Sequence of chain 2.A:
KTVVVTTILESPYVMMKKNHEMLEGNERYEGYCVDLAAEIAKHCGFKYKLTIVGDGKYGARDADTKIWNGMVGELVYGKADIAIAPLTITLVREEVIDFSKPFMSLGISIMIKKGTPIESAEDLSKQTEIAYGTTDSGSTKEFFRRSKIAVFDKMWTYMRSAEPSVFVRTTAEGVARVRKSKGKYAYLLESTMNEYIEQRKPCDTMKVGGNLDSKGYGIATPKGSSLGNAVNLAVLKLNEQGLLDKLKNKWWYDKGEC

Binding-site contacts:
Ligand atom O contacts residue LEU90 of chain 2.A at 3.8 Å.
Ligand atom CD1 contacts residue TYR61 of chain 2.A at 3.4 Å (hydrophobic).
Ligand atom OD2 contacts residue THR143 of chain 2.A at 3.0 Å (h-bond).
Ligand atom OD1 contacts residue THR143 of chain 2.A at 2.5 Å (h-bond).
Ligand atom N contacts residue PRO89 of chain 2.A at 3.0 Å (h-bond).
Ligand atom N contacts residue THR91 of chain 2.A at 3.2 Å (h-bond).
Ligand atom O contacts residue THR91 of chain 2.A at 3.0 Å (h-bond).
Ligand atom CD1 contacts residue MET196 of chain 2.A at 3.9 Å (hydrophobic).
Ligand atom CB1 contacts residue GLU193 of chain 2.A at 3.7 Å.
Ligand atom CB contacts residue GLU193 of chain 2.A at 4.2 Å.
Ligand atom O contacts residue ARG96 of chain 2.A at 2.8 Å (salt-bridge).
Ligand atom CG contacts residue TYR61 of chain 2.A at 3.9 Å (hydrophobic).
Ligand atom N contacts residue GLU193 of chain 2.A at 2.8 Å (salt-bridge).
Ligand atom OD2 contacts residue SER140 of chain 2.A at 4.1 Å.
Ligand atom CG1 contacts residue GLU193 of chain 2.A at 4.0 Å.
Ligand atom CD2 contacts residue TYR61 of chain 2.A at 3.4 Å (hydrophobic).
Ligand atom CD1 contacts residue GLU13 of chain 2.A at 3.5 Å.
Ligand atom C contacts residue SER142 of chain 2.A at 3.7 Å.
Ligand atom OXT contacts residue GLY141 of chain 2.A at 3.2 Å.
Ligand atom O contacts residue TYR61 of chain 2.A at 3.9 Å.
Ligand atom C contacts residue THR91 of chain 2.A at 3.5 Å.
Ligand atom CD1 contacts residue THR174 of chain 2.A at 3.8 Å.
Ligand atom CD contacts residue MET196 of chain 2.A at 3.7 Å (hydrophobic).
Ligand atom C contacts residue ARG96 of chain 2.A at 3.5 Å.
Ligand atom OD2 contacts residue GLY141 of chain 2.A at 3.5 Å.
Ligand atom CA contacts residue SER142 of chain 2.A at 3.6 Å.
Ligand atom OD2 contacts residue SER142 of chain 2.A at 3.1 Å (h-bond).
Ligand atom CA contacts residue GLU193 of chain 2.A at 3.4 Å.
Ligand atom CD2 contacts residue THR138 of chain 2.A at 4.0 Å.
Ligand atom CG2 contacts residue TYR61 of chain 2.A at 3.3 Å (hydrophobic).
Ligand atom OD1 contacts residue GLU193 of chain 2.A at 3.7 Å.
Ligand atom CA contacts residue THR91 of chain 2.A at 3.3 Å.
Ligand atom CD contacts residue PRO89 of chain 2.A at 3.1 Å (hydrophobic).
Ligand atom O contacts residue PRO89 of chain 2.A at 3.7 Å.
Ligand atom N contacts residue TYR220 of chain 2.A at 4.0 Å.
Ligand atom CD contacts residue GLU193 of chain 2.A at 3.5 Å.
Ligand atom CG1 contacts residue THR143 of chain 2.A at 3.2 Å.
Ligand atom CD contacts residue TYR61 of chain 2.A at 3.5 Å (hydrophobic).
Ligand atom OXT contacts residue SER142 of chain 2.A at 3.0 Å (h-bond).
Ligand atom OXT contacts residue ARG96 of chain 2.A at 3.2 Å (salt-bridge).

A protein and the small-molecule ligand that binds it are described below.
Small molecule (SMILES): C=C(C)[C@H]1CN[C@H](C(=O)O)[C@H]1CC(=O)O